Sequence of chain 2.C:
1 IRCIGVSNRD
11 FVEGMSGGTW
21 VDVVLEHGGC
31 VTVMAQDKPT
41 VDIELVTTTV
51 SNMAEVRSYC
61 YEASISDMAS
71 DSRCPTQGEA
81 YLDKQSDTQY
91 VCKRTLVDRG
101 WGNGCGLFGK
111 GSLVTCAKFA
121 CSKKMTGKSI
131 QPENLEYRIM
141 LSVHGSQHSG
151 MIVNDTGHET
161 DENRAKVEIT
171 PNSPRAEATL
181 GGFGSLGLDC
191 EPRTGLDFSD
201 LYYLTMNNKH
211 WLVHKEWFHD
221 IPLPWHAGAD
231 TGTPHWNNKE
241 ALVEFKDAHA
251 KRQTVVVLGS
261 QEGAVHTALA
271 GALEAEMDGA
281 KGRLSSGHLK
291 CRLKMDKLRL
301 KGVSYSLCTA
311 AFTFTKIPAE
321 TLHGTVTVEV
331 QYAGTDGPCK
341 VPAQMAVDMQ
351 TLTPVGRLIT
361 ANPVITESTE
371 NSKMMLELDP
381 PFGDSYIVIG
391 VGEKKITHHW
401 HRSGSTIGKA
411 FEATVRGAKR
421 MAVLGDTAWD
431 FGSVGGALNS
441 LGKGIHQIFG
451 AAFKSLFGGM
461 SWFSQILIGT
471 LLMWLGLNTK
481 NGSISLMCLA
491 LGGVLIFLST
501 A

Binding-site contacts:
Ligand atom C2 contacts residue ASN154 of chain 2.C at 4.0 Å.
Ligand atom O5 contacts residue MET151 of chain 2.C at 3.8 Å.
Ligand atom O7 contacts residue HIS148 of chain 2.C at 4.0 Å.
Ligand atom C1 contacts residue SER95 of chain 2.H at 3.6 Å.
Ligand atom C3 contacts residue LEU96 of chain 2.H at 4.2 Å (hydrophobic).
Ligand atom N2 contacts residue LEU96 of chain 2.H at 3.6 Å.
Ligand atom O7 contacts residue MET151 of chain 2.C at 3.3 Å.
Ligand atom O7 contacts residue ASN154 of chain 2.C at 2.9 Å (h-bond).
Ligand atom O5 contacts residue ASN154 of chain 2.C at 4.0 Å.
Ligand atom C7 contacts residue MET151 of chain 2.C at 4.3 Å (hydrophobic).
Ligand atom C1 contacts residue ASN154 of chain 2.C at 3.1 Å.
Ligand atom C4 contacts residue LEU96 of chain 2.H at 4.3 Å (hydrophobic).
Ligand atom C1 contacts residue LEU96 of chain 2.H at 3.9 Å (hydrophobic).
Ligand atom C8 contacts residue ASN154 of chain 2.C at 4.2 Å.
Ligand atom O7 contacts residue GLY150 of chain 2.C at 2.8 Å (h-bond).
Ligand atom C7 contacts residue ASN154 of chain 2.C at 3.4 Å.
Ligand atom N2 contacts residue SER95 of chain 2.H at 2.6 Å (h-bond).
Ligand atom C3 contacts residue SER95 of chain 2.H at 3.2 Å.
Ligand atom C2 contacts residue LEU96 of chain 2.H at 3.6 Å (hydrophobic).
Ligand atom O5 contacts residue LEU96 of chain 2.H at 4.5 Å.
Ligand atom C1 contacts residue MET151 of chain 2.C at 3.6 Å (hydrophobic).
Ligand atom O3 contacts residue SER95 of chain 2.H at 3.2 Å (h-bond).
Ligand atom C7 contacts residue GLY150 of chain 2.C at 3.7 Å.
Ligand atom N2 contacts residue ASN154 of chain 2.C at 3.9 Å.
Ligand atom O3 contacts residue LEU96 of chain 2.H at 4.1 Å.
Ligand atom C2 contacts residue SER95 of chain 2.H at 3.4 Å.
Ligand atom C8 contacts residue SER95 of chain 2.H at 3.5 Å.
Ligand atom C8 contacts residue ASP94 of chain 2.H at 3.5 Å.
Ligand atom C8 contacts residue GLY150 of chain 2.C at 3.8 Å.
Ligand atom C2 contacts residue MET151 of chain 2.C at 4.1 Å (hydrophobic).
Ligand atom C7 contacts residue SER95 of chain 2.H at 3.5 Å.
Ligand atom O4 contacts residue LEU96 of chain 2.H at 3.2 Å.

Sequence of chain 2.H:
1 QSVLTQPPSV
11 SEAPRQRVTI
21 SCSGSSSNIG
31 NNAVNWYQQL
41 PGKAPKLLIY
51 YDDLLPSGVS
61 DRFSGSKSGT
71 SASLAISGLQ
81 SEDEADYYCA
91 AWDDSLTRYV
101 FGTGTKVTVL

A protein and the small-molecule ligand that binds it are described below.
Small molecule (SMILES): CC(=O)N[C@H]1[C@H](O[C@H]2[C@H](O)[C@@H](NC(C)=O)CO[C@@H]2CO)O[C@H](CO)[C@@H](O)[C@@H]1O